Binding-site contacts:
Ligand atom O5 contacts residue ALA69 of chain 37.E at 3.5 Å.
Ligand atom O5 contacts residue SER80 of chain 37.E at 4.1 Å.
Ligand atom C1 contacts residue SER80 of chain 37.E at 3.8 Å.
Ligand atom C6 contacts residue ASN78 of chain 37.E at 4.5 Å.
Ligand atom C5 contacts residue VAL68 of chain 37.E at 4.4 Å (hydrophobic).
Ligand atom O7 contacts residue ASN78 of chain 37.E at 4.0 Å.
Ligand atom C7 contacts residue TYR23 of chain 37.E at 4.0 Å (hydrophobic).
Ligand atom C6 contacts residue VAL68 of chain 37.E at 3.1 Å (hydrophobic).
Ligand atom C8 contacts residue TYR23 of chain 37.E at 3.3 Å (hydrophobic).
Ligand atom O6 contacts residue VAL68 of chain 37.E at 3.8 Å.
Ligand atom N2 contacts residue ASN78 of chain 37.E at 3.2 Å (h-bond).
Ligand atom O6 contacts residue ALA69 of chain 37.E at 4.0 Å.
Ligand atom C3 contacts residue ASN78 of chain 37.E at 4.0 Å.
Ligand atom C5 contacts residue SER80 of chain 37.E at 4.0 Å.
Ligand atom O5 contacts residue ASN78 of chain 37.E at 2.2 Å (h-bond).
Ligand atom C7 contacts residue ASN78 of chain 37.E at 3.9 Å.
Ligand atom C5 contacts residue ALA69 of chain 37.E at 4.4 Å (hydrophobic).
Ligand atom C1 contacts residue ALA69 of chain 37.E at 4.3 Å (hydrophobic).
Ligand atom C6 contacts residue ALA69 of chain 37.E at 4.1 Å (hydrophobic).
Ligand atom C5 contacts residue ASN78 of chain 37.E at 3.5 Å.
Ligand atom C1 contacts residue ASN78 of chain 37.E at 1.4 Å.
Ligand atom O7 contacts residue TYR23 of chain 37.E at 4.2 Å.
Ligand atom C4 contacts residue ASN78 of chain 37.E at 4.2 Å.
Ligand atom C2 contacts residue ASN78 of chain 37.E at 2.7 Å.

The small molecule below binds the protein below.
Small molecule (SMILES): CC(=O)N[C@H]1[C@H](O[C@H]2[C@H](O)[C@@H](NC(C)=O)CO[C@@H]2CO)O[C@H](CO)[C@@H](O[C@@H]2O[C@H](CO)[C@@H](O)[C@H](O)[C@@H]2O)[C@@H]1O

Sequence of chain 37.E:
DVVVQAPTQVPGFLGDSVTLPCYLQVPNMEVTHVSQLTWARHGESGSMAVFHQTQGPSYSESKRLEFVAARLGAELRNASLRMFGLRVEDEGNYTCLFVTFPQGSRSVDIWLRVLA